Binding-site contacts:
Ligand atom C1 contacts residue ASN273 of chain 1.C at 1.4 Å.
Ligand atom C3 contacts residue ASN273 of chain 1.C at 3.8 Å.
Ligand atom C2 contacts residue ASN273 of chain 1.C at 2.4 Å.
Ligand atom O7 contacts residue ASN273 of chain 1.C at 3.9 Å.
Ligand atom C4 contacts residue ASN273 of chain 1.C at 4.2 Å.
Ligand atom C7 contacts residue LEU449 of chain 1.C at 4.2 Å (hydrophobic).
Ligand atom O7 contacts residue LEU449 of chain 1.C at 4.1 Å.
Ligand atom O5 contacts residue ASN273 of chain 1.C at 2.4 Å (h-bond).
Ligand atom C8 contacts residue LEU449 of chain 1.C at 3.3 Å (hydrophobic).
Ligand atom C7 contacts residue ASN273 of chain 1.C at 3.6 Å.
Ligand atom N2 contacts residue ASN273 of chain 1.C at 2.9 Å (h-bond).
Ligand atom C5 contacts residue ASN273 of chain 1.C at 3.7 Å.

Sequence of chain 1.C:
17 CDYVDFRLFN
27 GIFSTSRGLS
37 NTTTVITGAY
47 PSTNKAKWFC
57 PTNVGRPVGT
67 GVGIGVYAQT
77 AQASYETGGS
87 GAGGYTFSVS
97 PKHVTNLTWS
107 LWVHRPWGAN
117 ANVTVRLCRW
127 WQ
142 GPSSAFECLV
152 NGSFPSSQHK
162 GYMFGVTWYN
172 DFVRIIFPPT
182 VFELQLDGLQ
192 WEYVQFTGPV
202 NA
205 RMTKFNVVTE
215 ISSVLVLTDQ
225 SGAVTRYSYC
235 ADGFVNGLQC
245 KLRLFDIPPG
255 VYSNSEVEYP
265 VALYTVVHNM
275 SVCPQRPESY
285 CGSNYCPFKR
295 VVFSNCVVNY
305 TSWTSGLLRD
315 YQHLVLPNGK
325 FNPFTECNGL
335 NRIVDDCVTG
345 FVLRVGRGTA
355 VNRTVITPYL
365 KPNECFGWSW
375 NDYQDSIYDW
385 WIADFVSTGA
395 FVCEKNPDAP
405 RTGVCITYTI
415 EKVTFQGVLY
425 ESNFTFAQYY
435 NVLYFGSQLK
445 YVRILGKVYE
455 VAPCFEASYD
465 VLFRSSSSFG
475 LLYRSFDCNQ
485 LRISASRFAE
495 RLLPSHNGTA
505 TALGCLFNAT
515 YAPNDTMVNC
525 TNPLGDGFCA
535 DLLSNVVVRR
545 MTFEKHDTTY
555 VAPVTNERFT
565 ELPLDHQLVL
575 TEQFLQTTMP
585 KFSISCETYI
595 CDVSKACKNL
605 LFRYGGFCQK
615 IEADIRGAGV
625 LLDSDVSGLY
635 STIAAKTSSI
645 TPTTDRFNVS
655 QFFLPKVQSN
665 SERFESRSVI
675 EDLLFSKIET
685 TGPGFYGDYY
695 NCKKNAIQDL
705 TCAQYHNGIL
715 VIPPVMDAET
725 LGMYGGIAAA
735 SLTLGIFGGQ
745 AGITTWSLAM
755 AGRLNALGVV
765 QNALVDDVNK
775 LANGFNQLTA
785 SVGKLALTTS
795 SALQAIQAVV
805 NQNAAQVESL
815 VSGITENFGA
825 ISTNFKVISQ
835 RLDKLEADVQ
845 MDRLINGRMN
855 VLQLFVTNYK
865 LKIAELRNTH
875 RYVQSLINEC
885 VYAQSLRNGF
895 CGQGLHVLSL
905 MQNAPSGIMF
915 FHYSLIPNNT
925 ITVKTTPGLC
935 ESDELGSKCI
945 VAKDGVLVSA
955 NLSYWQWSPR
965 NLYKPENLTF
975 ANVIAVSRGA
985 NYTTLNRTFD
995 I

A protein and the small-molecule ligand that binds it are described below.
Small molecule (SMILES): CC(=O)N[C@@H]1[C@@H](O)[C@H](O)[C@@H](CO)O[C@H]1O